Sequence of chain 1.A:
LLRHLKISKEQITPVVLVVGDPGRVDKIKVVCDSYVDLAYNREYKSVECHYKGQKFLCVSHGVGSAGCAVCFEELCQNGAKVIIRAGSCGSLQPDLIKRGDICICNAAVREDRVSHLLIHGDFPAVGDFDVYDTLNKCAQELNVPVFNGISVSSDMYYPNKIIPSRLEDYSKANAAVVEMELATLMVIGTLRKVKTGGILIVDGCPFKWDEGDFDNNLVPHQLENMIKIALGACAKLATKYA

Binding-site contacts:
Ligand atom C9 contacts residue VAL181 of chain 6.A at 3.7 Å (hydrophobic).
Ligand atom C8 contacts residue TRP212 of chain 6.A at 3.6 Å (hydrophobic).
Ligand atom C14 contacts residue ARG45 of chain 1.A at 3.5 Å.
Ligand atom O contacts residue TYR160 of chain 6.A at 3.8 Å.
Ligand atom N1 contacts residue TYR160 of chain 6.A at 3.7 Å.
Ligand atom O1 contacts residue MET183 of chain 6.A at 3.3 Å.
Ligand atom O contacts residue VAL181 of chain 6.A at 3.8 Å.
Ligand atom C5 contacts residue GLY93 of chain 6.A at 3.8 Å.
Ligand atom C15 contacts residue ASP218 of chain 6.A at 3.3 Å.
Ligand atom C19 contacts residue HIS7 of chain 1.A at 3.5 Å.
Ligand atom C contacts residue MET159 of chain 6.A at 3.6 Å (hydrophobic).
Ligand atom O contacts residue MET159 of chain 6.A at 3.7 Å.
Ligand atom C19 contacts residue VAL66 of chain 6.A at 3.8 Å (hydrophobic).
Ligand atom C14 contacts residue SER91 of chain 6.A at 3.5 Å.
Ligand atom C18 contacts residue VAL66 of chain 6.A at 3.8 Å (hydrophobic).
Ligand atom C5 contacts residue ASP218 of chain 6.A at 3.6 Å.
Ligand atom C8 contacts residue VAL181 of chain 6.A at 3.6 Å (hydrophobic).
Ligand atom C12 contacts residue MET183 of chain 6.A at 3.6 Å (hydrophobic).
Ligand atom C6 contacts residue ASP206 of chain 6.A at 3.5 Å.
Ligand atom C4 contacts residue ASP218 of chain 6.A at 3.8 Å.
Ligand atom C contacts residue SER157 of chain 6.A at 3.5 Å.
Ligand atom C5 contacts residue CYS92 of chain 6.A at 3.5 Å (hydrophobic).
Ligand atom C16 contacts residue HIS7 of chain 1.A at 3.5 Å.
Ligand atom C2 contacts residue TYR160 of chain 6.A at 3.6 Å (hydrophobic).
Ligand atom C16 contacts residue ASP218 of chain 6.A at 3.2 Å.
Ligand atom C1 contacts residue VAL181 of chain 6.A at 3.8 Å (hydrophobic).
Ligand atom N1 contacts residue ASP218 of chain 6.A at 2.7 Å (salt-bridge).
Ligand atom N contacts residue ASP218 of chain 6.A at 3.7 Å.
Ligand atom C1 contacts residue TYR160 of chain 6.A at 3.6 Å (hydrophobic).
Ligand atom C contacts residue MET183 of chain 6.A at 3.4 Å (hydrophobic).
Ligand atom O1 contacts residue GLU182 of chain 6.A at 3.2 Å.
Ligand atom C6 contacts residue CYS92 of chain 6.A at 3.2 Å (hydrophobic).
Ligand atom N contacts residue GLY93 of chain 6.A at 3.3 Å.
Ligand atom C6 contacts residue ASP218 of chain 6.A at 3.4 Å.
Ligand atom C6 contacts residue GLY93 of chain 6.A at 3.3 Å.
Ligand atom C16 contacts residue TYR160 of chain 6.A at 3.4 Å (hydrophobic).
Ligand atom N contacts residue CYS92 of chain 6.A at 3.8 Å.
Ligand atom C14 contacts residue PO41 of chain 6.C at 3.5 Å.
Ligand atom C13 contacts residue PO41 of chain 6.C at 3.8 Å.
Ligand atom C15 contacts residue SER91 of chain 6.A at 3.4 Å.

Sequence of chain 6.A:
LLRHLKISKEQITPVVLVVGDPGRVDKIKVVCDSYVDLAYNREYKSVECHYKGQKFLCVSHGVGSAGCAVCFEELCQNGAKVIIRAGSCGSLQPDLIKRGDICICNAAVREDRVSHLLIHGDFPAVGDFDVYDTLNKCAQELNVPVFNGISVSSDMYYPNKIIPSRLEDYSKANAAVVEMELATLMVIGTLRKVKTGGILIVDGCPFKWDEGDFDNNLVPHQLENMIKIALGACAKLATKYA

A small-molecule ligand and the protein it binds are described below.
Small molecule (SMILES): C=C[C@H]1C[N@@]2CC[C@H]1C[C@H]2[C@H](O)c1ccnc2ccc(OC)cc12